Binding-site contacts:
Ligand atom C1 contacts residue TRP285 of chain 1.N at 3.5 Å (hydrophobic).
Ligand atom O1 contacts residue VAL255 of chain 1.D at 4.0 Å.
Ligand atom O5 contacts residue TRP285 of chain 1.N at 3.1 Å (h-bond).
Ligand atom O2 contacts residue ASN252 of chain 1.D at 3.1 Å (h-bond).
Ligand atom O2 contacts residue VAL255 of chain 1.D at 3.9 Å.
Ligand atom O1 contacts residue ALA254 of chain 1.D at 4.3 Å.
Ligand atom O2 contacts residue TRP285 of chain 1.N at 4.3 Å.
Ligand atom C4 contacts residue TRP285 of chain 1.N at 4.0 Å (hydrophobic).
Ligand atom C2 contacts residue ASN252 of chain 1.D at 4.4 Å.
Ligand atom C6 contacts residue TRP285 of chain 1.N at 3.4 Å (hydrophobic).
Ligand atom C3 contacts residue TRP285 of chain 1.N at 4.0 Å (hydrophobic).
Ligand atom O1 contacts residue TRP285 of chain 1.N at 3.1 Å.
Ligand atom O1 contacts residue ASN252 of chain 1.D at 4.2 Å.
Ligand atom O6 contacts residue TRP285 of chain 1.N at 3.2 Å (h-bond).
Ligand atom O3 contacts residue TRP285 of chain 1.N at 3.9 Å.
Ligand atom C5 contacts residue TRP285 of chain 1.N at 3.7 Å (hydrophobic).
Ligand atom O4 contacts residue TRP285 of chain 1.N at 3.2 Å.
Ligand atom C2 contacts residue TRP285 of chain 1.N at 3.5 Å (hydrophobic).

The protein below binds the small molecule below.
Small molecule (SMILES): OC[C@H]1O[C@@H](O)[C@H](O)[C@@H](O)[C@H]1O

Sequence of chain 1.D:
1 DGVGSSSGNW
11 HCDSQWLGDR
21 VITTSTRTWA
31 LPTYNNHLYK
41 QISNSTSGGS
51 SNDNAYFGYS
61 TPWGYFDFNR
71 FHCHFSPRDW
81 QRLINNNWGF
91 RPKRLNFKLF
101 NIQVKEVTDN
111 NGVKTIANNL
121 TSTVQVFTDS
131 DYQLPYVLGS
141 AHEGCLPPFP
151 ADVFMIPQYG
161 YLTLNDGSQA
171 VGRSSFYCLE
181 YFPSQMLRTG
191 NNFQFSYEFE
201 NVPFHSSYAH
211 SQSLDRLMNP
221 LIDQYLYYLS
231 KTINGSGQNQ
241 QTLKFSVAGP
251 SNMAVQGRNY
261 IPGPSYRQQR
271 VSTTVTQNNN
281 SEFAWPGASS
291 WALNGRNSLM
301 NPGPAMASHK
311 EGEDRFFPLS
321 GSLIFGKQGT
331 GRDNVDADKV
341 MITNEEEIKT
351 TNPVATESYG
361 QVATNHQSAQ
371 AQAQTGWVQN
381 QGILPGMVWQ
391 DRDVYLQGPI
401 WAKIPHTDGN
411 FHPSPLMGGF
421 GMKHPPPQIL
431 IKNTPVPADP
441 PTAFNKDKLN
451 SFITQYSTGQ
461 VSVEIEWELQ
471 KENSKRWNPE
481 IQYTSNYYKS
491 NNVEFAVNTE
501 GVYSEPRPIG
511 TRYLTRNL

Sequence of chain 1.N:
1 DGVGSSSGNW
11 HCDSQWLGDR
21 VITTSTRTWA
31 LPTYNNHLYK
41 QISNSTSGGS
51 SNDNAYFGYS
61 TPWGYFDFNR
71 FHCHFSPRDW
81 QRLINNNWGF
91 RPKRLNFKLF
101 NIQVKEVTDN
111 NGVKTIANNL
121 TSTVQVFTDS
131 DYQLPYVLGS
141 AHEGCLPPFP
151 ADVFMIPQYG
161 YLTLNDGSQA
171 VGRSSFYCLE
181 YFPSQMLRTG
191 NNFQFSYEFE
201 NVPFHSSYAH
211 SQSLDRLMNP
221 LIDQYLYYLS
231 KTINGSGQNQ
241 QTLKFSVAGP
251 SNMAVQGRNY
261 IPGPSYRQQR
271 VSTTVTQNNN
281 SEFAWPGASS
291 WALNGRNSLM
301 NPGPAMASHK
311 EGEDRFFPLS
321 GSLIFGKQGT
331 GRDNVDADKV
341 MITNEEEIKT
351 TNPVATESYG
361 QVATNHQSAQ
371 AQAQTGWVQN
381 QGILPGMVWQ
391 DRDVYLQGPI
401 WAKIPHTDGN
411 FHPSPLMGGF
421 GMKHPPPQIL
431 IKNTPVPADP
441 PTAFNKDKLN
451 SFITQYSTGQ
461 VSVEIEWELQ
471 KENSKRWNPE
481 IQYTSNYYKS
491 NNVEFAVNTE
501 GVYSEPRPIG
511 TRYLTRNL